This protein binds this small molecule.
Small molecule (SMILES): CC(=O)N[C@@H]1[C@@H](O)[C@H](O)[C@@H](CO)O[C@H]1O

Sequence of chain 1.B:
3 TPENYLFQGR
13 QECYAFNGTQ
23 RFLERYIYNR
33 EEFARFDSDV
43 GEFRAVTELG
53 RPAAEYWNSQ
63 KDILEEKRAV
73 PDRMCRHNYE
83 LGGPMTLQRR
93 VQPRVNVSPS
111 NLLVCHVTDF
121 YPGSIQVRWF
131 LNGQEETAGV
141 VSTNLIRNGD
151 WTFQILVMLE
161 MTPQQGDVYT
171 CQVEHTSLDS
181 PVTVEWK

Binding-site contacts:
Ligand atom C3 contacts residue ASN19 of chain 1.B at 3.8 Å.
Ligand atom C1 contacts residue ASN19 of chain 1.B at 1.4 Å.
Ligand atom N2 contacts residue ASN19 of chain 1.B at 2.9 Å (h-bond).
Ligand atom C2 contacts residue ASN19 of chain 1.B at 2.5 Å.
Ligand atom C8 contacts residue ASN19 of chain 1.B at 4.4 Å.
Ligand atom C5 contacts residue ASN19 of chain 1.B at 3.7 Å.
Ligand atom O5 contacts residue ASN19 of chain 1.B at 2.4 Å (h-bond).
Ligand atom O7 contacts residue PHE18 of chain 1.B at 4.5 Å.
Ligand atom O7 contacts residue ASN19 of chain 1.B at 3.2 Å (h-bond).
Ligand atom C4 contacts residue ASN19 of chain 1.B at 4.2 Å.
Ligand atom C8 contacts residue PHE18 of chain 1.B at 4.2 Å (hydrophobic).
Ligand atom C7 contacts residue ASN19 of chain 1.B at 3.2 Å.